Sequence of chain 1.A:
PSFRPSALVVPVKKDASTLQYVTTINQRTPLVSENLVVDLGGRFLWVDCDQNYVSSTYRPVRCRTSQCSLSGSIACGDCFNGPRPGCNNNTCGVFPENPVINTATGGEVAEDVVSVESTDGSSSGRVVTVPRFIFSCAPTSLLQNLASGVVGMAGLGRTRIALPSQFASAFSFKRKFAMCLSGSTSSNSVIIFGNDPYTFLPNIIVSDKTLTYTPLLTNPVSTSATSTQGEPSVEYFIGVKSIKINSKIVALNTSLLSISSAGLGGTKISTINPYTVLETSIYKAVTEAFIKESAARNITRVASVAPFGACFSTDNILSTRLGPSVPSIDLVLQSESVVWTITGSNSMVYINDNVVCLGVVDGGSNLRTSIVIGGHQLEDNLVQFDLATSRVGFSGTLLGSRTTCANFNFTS

Binding-site contacts:
Ligand atom C1 contacts residue SER124 of chain 1.A at 4.3 Å.
Ligand atom N2 contacts residue ASN410 of chain 1.A at 3.0 Å (h-bond).
Ligand atom C8 contacts residue LEU202 of chain 1.A at 4.2 Å (hydrophobic).
Ligand atom C8 contacts residue ASN410 of chain 1.A at 4.5 Å.
Ligand atom O5 contacts residue ASN410 of chain 1.A at 2.2 Å (h-bond).
Ligand atom C4 contacts residue ASN410 of chain 1.A at 4.1 Å.
Ligand atom O7 contacts residue ASN410 of chain 1.A at 3.7 Å.
Ligand atom C5 contacts residue SER124 of chain 1.A at 4.4 Å.
Ligand atom C3 contacts residue ASN410 of chain 1.A at 3.8 Å.
Ligand atom C5 contacts residue ASN410 of chain 1.A at 3.6 Å.
Ligand atom C1 contacts residue ASN410 of chain 1.A at 1.5 Å.
Ligand atom C2 contacts residue ASN410 of chain 1.A at 2.5 Å.
Ligand atom C7 contacts residue ASN410 of chain 1.A at 3.5 Å.
Ligand atom C6 contacts residue SER124 of chain 1.A at 4.0 Å.
Ligand atom O7 contacts residue LEU202 of chain 1.A at 3.8 Å.
Ligand atom C7 contacts residue LEU202 of chain 1.A at 4.3 Å (hydrophobic).
Ligand atom O5 contacts residue SER124 of chain 1.A at 3.6 Å.

This small molecule binds to this protein.
Small molecule (SMILES): CC(=O)N[C@@H]1[C@@H](O)[C@H](O)[C@@H](CO)O[C@H]1O